Sequence of chain 1.E:
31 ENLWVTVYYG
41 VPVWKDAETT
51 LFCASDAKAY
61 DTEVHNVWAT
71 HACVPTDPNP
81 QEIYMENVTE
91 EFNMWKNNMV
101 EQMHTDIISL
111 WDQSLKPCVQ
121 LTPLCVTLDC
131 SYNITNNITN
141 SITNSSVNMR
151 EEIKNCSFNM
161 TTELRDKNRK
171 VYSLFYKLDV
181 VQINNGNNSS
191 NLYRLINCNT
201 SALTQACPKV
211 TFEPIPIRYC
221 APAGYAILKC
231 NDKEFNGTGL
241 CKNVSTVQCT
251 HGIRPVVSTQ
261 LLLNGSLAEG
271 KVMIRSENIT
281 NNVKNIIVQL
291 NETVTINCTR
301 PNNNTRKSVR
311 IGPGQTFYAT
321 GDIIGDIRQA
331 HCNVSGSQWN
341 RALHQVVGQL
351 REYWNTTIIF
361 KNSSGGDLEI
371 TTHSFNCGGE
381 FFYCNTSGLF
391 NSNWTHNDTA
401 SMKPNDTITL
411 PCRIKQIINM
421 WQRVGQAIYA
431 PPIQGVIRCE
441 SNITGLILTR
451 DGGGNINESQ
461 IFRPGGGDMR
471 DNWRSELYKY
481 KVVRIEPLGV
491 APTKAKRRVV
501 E

Sequence of chain 1.G:
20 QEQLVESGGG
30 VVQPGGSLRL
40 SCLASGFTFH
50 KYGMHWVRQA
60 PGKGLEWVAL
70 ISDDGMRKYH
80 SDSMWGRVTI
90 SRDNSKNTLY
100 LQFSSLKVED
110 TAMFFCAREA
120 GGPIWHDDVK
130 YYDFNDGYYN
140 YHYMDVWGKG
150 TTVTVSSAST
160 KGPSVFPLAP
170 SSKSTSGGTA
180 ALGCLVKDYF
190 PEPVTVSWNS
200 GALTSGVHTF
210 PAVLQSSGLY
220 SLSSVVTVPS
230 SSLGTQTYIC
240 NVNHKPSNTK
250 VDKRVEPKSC

This protein binds this small molecule.
Small molecule (SMILES): CC(=O)N[C@@H]1[C@@H](O)[C@H](O)[C@@H](CO)O[C@H]1O

Binding-site contacts:
Ligand atom C7 contacts residue PHE46 of chain 1.G at 3.7 Å (hydrophobic).
Ligand atom C5 contacts residue ASN187 of chain 1.E at 3.7 Å.
Ligand atom O7 contacts residue ASN185 of chain 1.E at 4.1 Å.
Ligand atom O7 contacts residue PHE46 of chain 1.G at 3.1 Å (h-bond).
Ligand atom N2 contacts residue ASN187 of chain 1.E at 2.9 Å (h-bond).
Ligand atom C7 contacts residue ASN185 of chain 1.E at 4.0 Å.
Ligand atom O6 contacts residue ASN187 of chain 1.E at 4.4 Å.
Ligand atom O7 contacts residue GLY45 of chain 1.G at 3.3 Å (h-bond).
Ligand atom O3 contacts residue GLY45 of chain 1.G at 3.4 Å (h-bond).
Ligand atom C4 contacts residue ASN187 of chain 1.E at 4.3 Å.
Ligand atom C8 contacts residue ASN185 of chain 1.E at 4.3 Å.
Ligand atom O3 contacts residue SER44 of chain 1.G at 4.1 Å.
Ligand atom C3 contacts residue ASN187 of chain 1.E at 3.8 Å.
Ligand atom C7 contacts residue ASN187 of chain 1.E at 4.0 Å.
Ligand atom C7 contacts residue GLY45 of chain 1.G at 4.4 Å.
Ligand atom O5 contacts residue ASN187 of chain 1.E at 2.4 Å (h-bond).
Ligand atom N2 contacts residue ASN185 of chain 1.E at 4.4 Å.
Ligand atom C8 contacts residue PHE46 of chain 1.G at 3.1 Å (hydrophobic).
Ligand atom O7 contacts residue SER44 of chain 1.G at 4.5 Å.
Ligand atom C1 contacts residue ASN187 of chain 1.E at 1.4 Å.
Ligand atom C2 contacts residue ASN187 of chain 1.E at 2.5 Å.